Sequence of chain 1.A:
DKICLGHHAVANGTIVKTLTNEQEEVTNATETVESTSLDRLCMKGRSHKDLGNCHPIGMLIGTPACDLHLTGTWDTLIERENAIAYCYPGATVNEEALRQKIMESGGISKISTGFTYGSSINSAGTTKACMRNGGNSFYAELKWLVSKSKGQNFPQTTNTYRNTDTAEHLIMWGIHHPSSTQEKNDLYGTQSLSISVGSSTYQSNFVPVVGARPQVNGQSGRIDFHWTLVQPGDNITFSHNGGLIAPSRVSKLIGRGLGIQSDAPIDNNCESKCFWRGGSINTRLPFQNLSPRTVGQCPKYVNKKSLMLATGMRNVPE

A small-molecule ligand and the protein it binds are described below.
Small molecule (SMILES): CC(=O)N[C@@H]1[C@@H](O)[C@H](O[C@H]2O[C@H](CO)[C@H](O)[C@H](O[C@]3(C(=O)O)C[C@H](O)[C@@H](NC(C)=O)[C@H]([C@H](O)[C@H](O)CO)O3)[C@H]2O)[C@@H](COS(=O)(=O)O)O[C@H]1O

Binding-site contacts:
Ligand atom C1 contacts residue THR127 of chain 1.A at 3.4 Å.
Ligand atom O10 contacts residue LEU187 of chain 1.A at 3.8 Å.
Ligand atom O10 contacts residue TRP144 of chain 1.A at 4.0 Å.
Ligand atom O9 contacts residue HIS176 of chain 1.A at 2.9 Å (h-bond).
Ligand atom O3 contacts residue GLN219 of chain 1.A at 3.0 Å (h-bond).
Ligand atom O9 contacts residue GLY221 of chain 1.A at 3.6 Å.
Ligand atom C8 contacts residue TYR88 of chain 1.A at 3.5 Å (hydrophobic).
Ligand atom O9 contacts residue GLU183 of chain 1.A at 3.3 Å (salt-bridge).
Ligand atom C3 contacts residue GLN219 of chain 1.A at 3.8 Å.
Ligand atom O6 contacts residue GLU183 of chain 1.A at 3.7 Å.
Ligand atom C1 contacts residue LYS128 of chain 1.A at 3.7 Å.
Ligand atom C9 contacts residue GLU183 of chain 1.A at 3.3 Å.
Ligand atom C2 contacts residue GLN219 of chain 1.A at 4.2 Å.
Ligand atom O1B contacts residue GLN219 of chain 1.A at 2.8 Å (h-bond).
Ligand atom O4 contacts residue THR126 of chain 1.A at 3.8 Å.
Ligand atom C2 contacts residue GLN219 of chain 1.A at 3.4 Å.
Ligand atom O8 contacts residue GLN219 of chain 1.A at 3.6 Å.
Ligand atom C1 contacts residue GLN219 of chain 1.A at 3.3 Å.
Ligand atom C4 contacts residue THR126 of chain 1.A at 3.5 Å.
Ligand atom C10 contacts residue THR126 of chain 1.A at 4.1 Å.
Ligand atom O9 contacts residue TYR88 of chain 1.A at 2.7 Å (h-bond).
Ligand atom C4 contacts residue GLN219 of chain 1.A at 3.7 Å.
Ligand atom C9 contacts residue HIS176 of chain 1.A at 3.4 Å.
Ligand atom O8 contacts residue TRP144 of chain 1.A at 3.2 Å.
Ligand atom O9 contacts residue GLN219 of chain 1.A at 3.9 Å.
Ligand atom C8 contacts residue GLN219 of chain 1.A at 3.7 Å.
Ligand atom O6 contacts residue GLN219 of chain 1.A at 3.2 Å (h-bond).
Ligand atom C5 contacts residue THR126 of chain 1.A at 3.9 Å.
Ligand atom O8 contacts residue TYR88 of chain 1.A at 2.6 Å (h-bond).
Ligand atom O4 contacts residue GLN219 of chain 1.A at 2.6 Å (h-bond).
Ligand atom C8 contacts residue TRP144 of chain 1.A at 4.0 Å (hydrophobic).
Ligand atom O1B contacts residue THR127 of chain 1.A at 2.7 Å (h-bond).
Ligand atom C6 contacts residue GLU183 of chain 1.A at 3.4 Å.
Ligand atom C9 contacts residue TYR88 of chain 1.A at 3.6 Å (hydrophobic).
Ligand atom O1B contacts residue LYS128 of chain 1.A at 4.0 Å.
Ligand atom O1A contacts residue THR127 of chain 1.A at 3.3 Å (h-bond).
Ligand atom O1B contacts residue TYR88 of chain 1.A at 4.1 Å.
Ligand atom N5 contacts residue THR126 of chain 1.A at 3.2 Å (h-bond).
Ligand atom O1A contacts residue LYS128 of chain 1.A at 2.7 Å (salt-bridge).
Ligand atom C9 contacts residue TRP144 of chain 1.A at 4.0 Å (hydrophobic).